Sequence of chain 1.C:
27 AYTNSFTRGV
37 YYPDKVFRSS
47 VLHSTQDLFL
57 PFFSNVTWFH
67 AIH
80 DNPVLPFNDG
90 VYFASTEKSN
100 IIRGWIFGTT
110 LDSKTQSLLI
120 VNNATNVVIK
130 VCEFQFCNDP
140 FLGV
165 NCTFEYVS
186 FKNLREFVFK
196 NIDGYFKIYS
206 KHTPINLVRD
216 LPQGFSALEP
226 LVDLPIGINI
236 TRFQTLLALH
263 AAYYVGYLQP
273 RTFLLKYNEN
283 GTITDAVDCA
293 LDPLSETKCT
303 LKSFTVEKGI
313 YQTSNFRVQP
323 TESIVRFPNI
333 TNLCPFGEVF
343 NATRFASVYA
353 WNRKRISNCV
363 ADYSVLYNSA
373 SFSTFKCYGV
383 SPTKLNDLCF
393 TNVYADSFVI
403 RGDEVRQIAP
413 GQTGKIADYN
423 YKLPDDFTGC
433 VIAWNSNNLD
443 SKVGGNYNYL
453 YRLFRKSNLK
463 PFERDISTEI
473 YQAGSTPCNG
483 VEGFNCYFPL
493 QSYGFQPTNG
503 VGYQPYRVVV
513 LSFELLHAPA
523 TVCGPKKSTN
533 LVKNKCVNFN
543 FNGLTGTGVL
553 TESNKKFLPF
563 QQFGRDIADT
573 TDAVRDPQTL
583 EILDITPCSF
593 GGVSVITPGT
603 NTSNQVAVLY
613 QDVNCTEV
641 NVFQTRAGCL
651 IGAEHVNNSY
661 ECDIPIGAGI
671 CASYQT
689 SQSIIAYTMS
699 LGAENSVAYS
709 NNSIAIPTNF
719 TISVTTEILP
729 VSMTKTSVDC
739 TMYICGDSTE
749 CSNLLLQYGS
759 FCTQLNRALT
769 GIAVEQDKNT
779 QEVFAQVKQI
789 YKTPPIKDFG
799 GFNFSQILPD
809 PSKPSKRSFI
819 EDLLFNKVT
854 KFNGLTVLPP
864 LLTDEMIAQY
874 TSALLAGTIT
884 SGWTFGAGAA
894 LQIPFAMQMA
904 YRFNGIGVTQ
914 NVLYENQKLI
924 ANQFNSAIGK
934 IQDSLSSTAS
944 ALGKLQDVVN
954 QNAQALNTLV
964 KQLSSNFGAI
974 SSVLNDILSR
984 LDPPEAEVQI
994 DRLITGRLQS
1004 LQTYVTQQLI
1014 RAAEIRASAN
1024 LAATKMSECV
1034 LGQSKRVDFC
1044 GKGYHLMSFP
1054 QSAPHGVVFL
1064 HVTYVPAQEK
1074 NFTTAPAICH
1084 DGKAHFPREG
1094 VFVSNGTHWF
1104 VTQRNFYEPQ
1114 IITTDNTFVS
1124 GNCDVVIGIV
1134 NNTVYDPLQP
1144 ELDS

Binding-site contacts:
Ligand atom C5 contacts residue ASN61 of chain 1.C at 3.7 Å.
Ligand atom C2 contacts residue ASN61 of chain 1.C at 2.4 Å.
Ligand atom C7 contacts residue ASN61 of chain 1.C at 3.1 Å.
Ligand atom C8 contacts residue ASN61 of chain 1.C at 4.3 Å.
Ligand atom O7 contacts residue ASN61 of chain 1.C at 3.0 Å (h-bond).
Ligand atom C3 contacts residue ASN61 of chain 1.C at 3.8 Å.
Ligand atom C1 contacts residue ASN61 of chain 1.C at 1.4 Å.
Ligand atom O6 contacts residue TYR28 of chain 1.C at 4.1 Å.
Ligand atom C4 contacts residue ASN61 of chain 1.C at 4.2 Å.
Ligand atom O5 contacts residue ASN61 of chain 1.C at 2.4 Å (h-bond).
Ligand atom N2 contacts residue ASN61 of chain 1.C at 2.9 Å (h-bond).

This small molecule binds to this protein.
Small molecule (SMILES): CC(=O)N[C@@H]1[C@@H](O)[C@H](O)[C@@H](CO)O[C@H]1O